Sequence of chain 1.A:
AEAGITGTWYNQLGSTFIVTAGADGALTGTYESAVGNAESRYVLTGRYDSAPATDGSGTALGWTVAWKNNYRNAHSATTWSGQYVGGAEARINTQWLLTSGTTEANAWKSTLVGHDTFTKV

Sequence of chain 3.A:
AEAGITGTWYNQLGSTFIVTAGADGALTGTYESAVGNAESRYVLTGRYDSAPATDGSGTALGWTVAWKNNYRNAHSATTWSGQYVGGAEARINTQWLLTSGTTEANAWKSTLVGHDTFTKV

Binding-site contacts:
Ligand atom CG contacts residue TYR42 of chain 3.A at 3.9 Å (hydrophobic).
Ligand atom OE1 contacts residue TRP67 of chain 3.A at 3.7 Å.
Ligand atom OE1 contacts residue LEU98 of chain 3.A at 3.9 Å.
Ligand atom C contacts residue SER33 of chain 3.A at 3.9 Å.
Ligand atom CB contacts residue TYR42 of chain 3.A at 3.9 Å (hydrophobic).
Ligand atom O contacts residue SER33 of chain 3.A at 3.5 Å (h-bond).
Ligand atom CD2 contacts residue TRP108 of chain 1.A at 3.3 Å (hydrophobic).
Ligand atom C contacts residue SER33 of chain 3.A at 4.0 Å.
Ligand atom O contacts residue SER33 of chain 3.A at 2.8 Å (h-bond).
Ligand atom N contacts residue SER33 of chain 3.A at 3.9 Å.
Ligand atom C contacts residue TRP67 of chain 3.A at 3.9 Å (hydrophobic).
Ligand atom CD1 contacts residue LEU13 of chain 3.A at 3.7 Å (hydrophobic).
Ligand atom O contacts residue SER33 of chain 3.A at 3.6 Å.
Ligand atom O contacts residue SER33 of chain 3.A at 3.5 Å (h-bond).
Ligand atom CE2 contacts residue TRP108 of chain 1.A at 3.2 Å (hydrophobic).
Ligand atom CG contacts residue ARG72 of chain 3.A at 3.9 Å.
Ligand atom CD contacts residue THR78 of chain 3.A at 4.0 Å.
Ligand atom C contacts residue SER33 of chain 3.A at 3.9 Å.
Ligand atom O contacts residue TRP67 of chain 3.A at 3.7 Å.
Ligand atom CB contacts residue TRP67 of chain 3.A at 3.4 Å (hydrophobic).
Ligand atom O contacts residue TYR31 of chain 3.A at 3.0 Å (h-bond).
Ligand atom CB contacts residue TRP108 of chain 1.A at 3.5 Å (hydrophobic).
Ligand atom NE2 contacts residue TRP67 of chain 3.A at 3.5 Å.
Ligand atom ND1 contacts residue TRP108 of chain 1.A at 4.0 Å.
Ligand atom CA contacts residue TRP67 of chain 3.A at 3.6 Å (hydrophobic).
Ligand atom N contacts residue ALA34 of chain 3.A at 3.6 Å.
Ligand atom NE2 contacts residue TRP80 of chain 3.A at 4.0 Å.
Ligand atom O contacts residue SER15 of chain 3.A at 3.5 Å (h-bond).
Ligand atom NE2 contacts residue SER76 of chain 3.A at 3.0 Å (h-bond).
Ligand atom CE1 contacts residue TRP67 of chain 3.A at 3.3 Å (hydrophobic).
Ligand atom CE1 contacts residue LEU13 of chain 3.A at 3.6 Å (hydrophobic).
Ligand atom NE2 contacts residue TRP96 of chain 3.A at 3.6 Å.
Ligand atom NE2 contacts residue ALA74 of chain 3.A at 4.0 Å.
Ligand atom OE1 contacts residue THR78 of chain 3.A at 2.9 Å (h-bond).
Ligand atom CB contacts residue TRP67 of chain 3.A at 3.9 Å (hydrophobic).
Ligand atom CG contacts residue TRP67 of chain 3.A at 3.9 Å (hydrophobic).
Ligand atom CD2 contacts residue SER76 of chain 3.A at 3.7 Å.
Ligand atom CD contacts residue ARG72 of chain 3.A at 3.7 Å.
Ligand atom CG contacts residue TYR31 of chain 3.A at 4.0 Å (hydrophobic).
Ligand atom CG contacts residue ALA74 of chain 3.A at 3.5 Å (hydrophobic).

A protein and the small-molecule ligand that binds it are described below.
Small molecule (SMILES): CC(=O)N[C@H]1CSSC[C@@H](C(N)=O)NC(=O)[C@H](Cc2ccccc2)NC(=O)[C@H](CCC(N)=O)NC(=O)[C@@H]2CCCN2C(=O)[C@H](Cc2c[nH]cn2)NC1=O